Binding-site contacts:
Ligand atom C19 contacts residue ILE583 of chain 1.B at 4.0 Å (hydrophobic).
Ligand atom C17 contacts residue TRP521 of chain 1.B at 3.9 Å (hydrophobic).
Ligand atom C19 contacts residue POV1 of chain 1.O at 3.3 Å.
Ligand atom C3 contacts residue TRP521 of chain 1.B at 3.9 Å (hydrophobic).
Ligand atom C9 contacts residue ALA560 of chain 1.B at 3.9 Å (hydrophobic).
Ligand atom C5 contacts residue ALA560 of chain 1.B at 3.9 Å (hydrophobic).
Ligand atom C6 contacts residue ALA560 of chain 1.B at 3.5 Å (hydrophobic).
Ligand atom C7 contacts residue ALA560 of chain 1.B at 4.3 Å (hydrophobic).
Ligand atom C5 contacts residue ASN561 of chain 1.B at 3.1 Å.
Ligand atom O21 contacts residue LEU557 of chain 1.B at 3.7 Å.
Ligand atom C1 contacts residue LEU563 of chain 1.B at 3.7 Å (hydrophobic).
Ligand atom C20 contacts residue ALA556 of chain 1.B at 4.0 Å (hydrophobic).
Ligand atom C9 contacts residue LEU557 of chain 1.B at 3.8 Å (hydrophobic).
Ligand atom O21 contacts residue ALA560 of chain 1.B at 3.2 Å.
Ligand atom C20 contacts residue LEU557 of chain 1.B at 3.9 Å (hydrophobic).
Ligand atom C2 contacts residue ILE579 of chain 1.B at 3.5 Å (hydrophobic).
Ligand atom C6 contacts residue ASN561 of chain 1.B at 3.3 Å.
Ligand atom O21 contacts residue ASN561 of chain 1.B at 2.7 Å (h-bond).
Ligand atom C11 contacts residue THR660 of chain 1.C at 4.1 Å.
Ligand atom C10 contacts residue LEU557 of chain 1.B at 3.7 Å (hydrophobic).
Ligand atom O15 contacts residue ILE583 of chain 1.B at 4.3 Å.
Ligand atom C1 contacts residue ILE579 of chain 1.B at 3.7 Å (hydrophobic).
Ligand atom O15 contacts residue TRP521 of chain 1.B at 4.3 Å.
Ligand atom C4 contacts residue ASN561 of chain 1.B at 4.3 Å.
Ligand atom C4 contacts residue TRP521 of chain 1.B at 4.0 Å (hydrophobic).
Ligand atom C10 contacts residue PHE601 of chain 1.C at 4.3 Å (hydrophobic).
Ligand atom C11 contacts residue LEU557 of chain 1.B at 4.2 Å (hydrophobic).
Ligand atom C3 contacts residue PHE522 of chain 1.B at 3.9 Å (hydrophobic).
Ligand atom C20 contacts residue PHE601 of chain 1.C at 3.3 Å (hydrophobic).
Ligand atom C18 contacts residue TRP521 of chain 1.B at 3.5 Å (hydrophobic).
Ligand atom C16 contacts residue TRP521 of chain 1.B at 4.5 Å (hydrophobic).
Ligand atom C1 contacts residue ALA560 of chain 1.B at 4.3 Å (hydrophobic).
Ligand atom C1 contacts residue PHE597 of chain 1.C at 3.7 Å (hydrophobic).
Ligand atom C12 contacts residue THR660 of chain 1.C at 4.1 Å.
Ligand atom C2 contacts residue LEU563 of chain 1.B at 4.1 Å (hydrophobic).

Sequence of chain 1.B:
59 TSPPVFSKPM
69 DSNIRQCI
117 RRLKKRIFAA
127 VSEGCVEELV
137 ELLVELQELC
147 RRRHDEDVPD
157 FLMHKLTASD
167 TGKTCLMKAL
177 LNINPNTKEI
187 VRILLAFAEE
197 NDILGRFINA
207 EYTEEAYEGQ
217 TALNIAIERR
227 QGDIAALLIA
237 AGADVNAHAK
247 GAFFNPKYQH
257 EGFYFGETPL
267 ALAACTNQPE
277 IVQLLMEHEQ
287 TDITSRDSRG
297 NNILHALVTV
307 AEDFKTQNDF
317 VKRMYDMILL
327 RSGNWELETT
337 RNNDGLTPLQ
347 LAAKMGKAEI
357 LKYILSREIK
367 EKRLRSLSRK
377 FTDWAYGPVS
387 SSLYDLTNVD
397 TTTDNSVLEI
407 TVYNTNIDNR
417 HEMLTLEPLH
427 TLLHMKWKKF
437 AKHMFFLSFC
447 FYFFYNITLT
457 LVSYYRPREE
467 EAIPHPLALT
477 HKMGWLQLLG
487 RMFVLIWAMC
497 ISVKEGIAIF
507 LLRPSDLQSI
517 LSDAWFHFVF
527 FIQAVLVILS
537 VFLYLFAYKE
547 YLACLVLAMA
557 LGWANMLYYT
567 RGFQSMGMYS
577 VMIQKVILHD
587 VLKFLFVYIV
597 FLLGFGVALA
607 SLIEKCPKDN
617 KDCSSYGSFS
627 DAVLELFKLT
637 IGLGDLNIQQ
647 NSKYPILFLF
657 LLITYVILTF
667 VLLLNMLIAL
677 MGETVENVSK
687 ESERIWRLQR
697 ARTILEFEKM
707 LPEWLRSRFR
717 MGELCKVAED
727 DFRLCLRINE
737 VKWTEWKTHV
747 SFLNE

The protein below binds the small molecule below.
Small molecule (SMILES): CCCc1cc(O)c2c(c1)OC(C)(C)[C@@H]1CCC(C)=C[C@@H]21

Sequence of chain 1.C:
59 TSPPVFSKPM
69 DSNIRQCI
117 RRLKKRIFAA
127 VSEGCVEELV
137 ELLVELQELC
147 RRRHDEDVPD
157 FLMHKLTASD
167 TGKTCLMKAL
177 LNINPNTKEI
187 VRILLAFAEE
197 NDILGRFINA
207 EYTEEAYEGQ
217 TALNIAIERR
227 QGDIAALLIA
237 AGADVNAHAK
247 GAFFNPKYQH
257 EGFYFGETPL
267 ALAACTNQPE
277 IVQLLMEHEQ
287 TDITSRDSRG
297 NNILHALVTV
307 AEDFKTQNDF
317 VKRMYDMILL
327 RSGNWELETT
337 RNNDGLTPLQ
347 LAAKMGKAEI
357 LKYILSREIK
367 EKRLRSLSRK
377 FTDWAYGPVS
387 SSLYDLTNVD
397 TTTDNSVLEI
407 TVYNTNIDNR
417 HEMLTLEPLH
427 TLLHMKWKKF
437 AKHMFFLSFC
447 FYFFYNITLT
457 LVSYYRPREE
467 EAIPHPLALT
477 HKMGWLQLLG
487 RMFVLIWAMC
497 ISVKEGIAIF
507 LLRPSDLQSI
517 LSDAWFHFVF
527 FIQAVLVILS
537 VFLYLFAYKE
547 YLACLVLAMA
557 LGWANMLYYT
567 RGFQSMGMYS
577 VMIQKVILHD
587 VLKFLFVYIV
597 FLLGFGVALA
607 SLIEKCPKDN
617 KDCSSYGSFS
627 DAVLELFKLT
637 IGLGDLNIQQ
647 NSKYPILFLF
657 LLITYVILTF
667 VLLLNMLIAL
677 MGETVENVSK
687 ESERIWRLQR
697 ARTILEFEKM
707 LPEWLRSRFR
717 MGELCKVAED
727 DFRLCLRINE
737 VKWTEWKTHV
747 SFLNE